Sequence of chain 1.A:
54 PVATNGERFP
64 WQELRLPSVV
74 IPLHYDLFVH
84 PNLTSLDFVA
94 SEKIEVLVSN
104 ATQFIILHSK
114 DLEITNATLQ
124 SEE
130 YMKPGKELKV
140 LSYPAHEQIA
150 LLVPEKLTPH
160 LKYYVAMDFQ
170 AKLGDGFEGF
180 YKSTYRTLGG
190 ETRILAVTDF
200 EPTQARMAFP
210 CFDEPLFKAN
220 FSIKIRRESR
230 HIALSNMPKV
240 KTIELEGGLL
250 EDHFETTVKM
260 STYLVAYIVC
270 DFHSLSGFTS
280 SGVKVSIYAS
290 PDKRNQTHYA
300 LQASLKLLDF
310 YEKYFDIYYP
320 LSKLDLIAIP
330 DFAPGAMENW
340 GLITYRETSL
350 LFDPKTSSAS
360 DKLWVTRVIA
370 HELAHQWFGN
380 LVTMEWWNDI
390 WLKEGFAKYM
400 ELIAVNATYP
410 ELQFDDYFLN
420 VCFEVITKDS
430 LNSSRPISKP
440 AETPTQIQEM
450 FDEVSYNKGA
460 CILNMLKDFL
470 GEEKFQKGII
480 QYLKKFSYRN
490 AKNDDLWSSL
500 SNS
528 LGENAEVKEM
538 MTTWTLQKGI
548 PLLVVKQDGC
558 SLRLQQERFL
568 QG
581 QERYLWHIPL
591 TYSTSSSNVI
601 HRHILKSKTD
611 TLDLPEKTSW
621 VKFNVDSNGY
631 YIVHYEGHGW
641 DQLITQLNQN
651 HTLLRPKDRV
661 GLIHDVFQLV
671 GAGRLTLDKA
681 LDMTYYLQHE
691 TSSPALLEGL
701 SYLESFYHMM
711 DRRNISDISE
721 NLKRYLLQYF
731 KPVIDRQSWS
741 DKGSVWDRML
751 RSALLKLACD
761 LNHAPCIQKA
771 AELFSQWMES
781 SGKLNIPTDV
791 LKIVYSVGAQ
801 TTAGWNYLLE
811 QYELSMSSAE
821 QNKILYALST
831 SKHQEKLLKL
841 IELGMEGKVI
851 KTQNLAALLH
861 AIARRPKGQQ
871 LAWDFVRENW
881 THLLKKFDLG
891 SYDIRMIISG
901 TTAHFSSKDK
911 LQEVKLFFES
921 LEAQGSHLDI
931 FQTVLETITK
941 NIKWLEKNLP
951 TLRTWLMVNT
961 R

This small molecule binds to this protein.
Small molecule (SMILES): CC(=O)N[C@@H]1[C@@H](O)[C@H](O)[C@@H](CO)O[C@H]1O

Binding-site contacts:
Ligand atom O7 contacts residue ASN405 of chain 1.A at 3.6 Å (h-bond).
Ligand atom O7 contacts residue LYS466 of chain 1.A at 4.2 Å.
Ligand atom O5 contacts residue ASN405 of chain 1.A at 2.4 Å (h-bond).
Ligand atom C2 contacts residue ASN405 of chain 1.A at 2.4 Å.
Ligand atom C1 contacts residue ASN405 of chain 1.A at 1.4 Å.
Ligand atom C7 contacts residue ASP414 of chain 1.A at 3.8 Å.
Ligand atom C7 contacts residue ASN405 of chain 1.A at 3.6 Å.
Ligand atom C8 contacts residue ASP414 of chain 1.A at 3.2 Å.
Ligand atom N2 contacts residue ASN405 of chain 1.A at 2.9 Å (h-bond).
Ligand atom C4 contacts residue ASN405 of chain 1.A at 4.1 Å.
Ligand atom C5 contacts residue ASN405 of chain 1.A at 3.7 Å.
Ligand atom N2 contacts residue ASP414 of chain 1.A at 4.2 Å.
Ligand atom C3 contacts residue ASN405 of chain 1.A at 3.8 Å.